Sequence of chain 1.A:
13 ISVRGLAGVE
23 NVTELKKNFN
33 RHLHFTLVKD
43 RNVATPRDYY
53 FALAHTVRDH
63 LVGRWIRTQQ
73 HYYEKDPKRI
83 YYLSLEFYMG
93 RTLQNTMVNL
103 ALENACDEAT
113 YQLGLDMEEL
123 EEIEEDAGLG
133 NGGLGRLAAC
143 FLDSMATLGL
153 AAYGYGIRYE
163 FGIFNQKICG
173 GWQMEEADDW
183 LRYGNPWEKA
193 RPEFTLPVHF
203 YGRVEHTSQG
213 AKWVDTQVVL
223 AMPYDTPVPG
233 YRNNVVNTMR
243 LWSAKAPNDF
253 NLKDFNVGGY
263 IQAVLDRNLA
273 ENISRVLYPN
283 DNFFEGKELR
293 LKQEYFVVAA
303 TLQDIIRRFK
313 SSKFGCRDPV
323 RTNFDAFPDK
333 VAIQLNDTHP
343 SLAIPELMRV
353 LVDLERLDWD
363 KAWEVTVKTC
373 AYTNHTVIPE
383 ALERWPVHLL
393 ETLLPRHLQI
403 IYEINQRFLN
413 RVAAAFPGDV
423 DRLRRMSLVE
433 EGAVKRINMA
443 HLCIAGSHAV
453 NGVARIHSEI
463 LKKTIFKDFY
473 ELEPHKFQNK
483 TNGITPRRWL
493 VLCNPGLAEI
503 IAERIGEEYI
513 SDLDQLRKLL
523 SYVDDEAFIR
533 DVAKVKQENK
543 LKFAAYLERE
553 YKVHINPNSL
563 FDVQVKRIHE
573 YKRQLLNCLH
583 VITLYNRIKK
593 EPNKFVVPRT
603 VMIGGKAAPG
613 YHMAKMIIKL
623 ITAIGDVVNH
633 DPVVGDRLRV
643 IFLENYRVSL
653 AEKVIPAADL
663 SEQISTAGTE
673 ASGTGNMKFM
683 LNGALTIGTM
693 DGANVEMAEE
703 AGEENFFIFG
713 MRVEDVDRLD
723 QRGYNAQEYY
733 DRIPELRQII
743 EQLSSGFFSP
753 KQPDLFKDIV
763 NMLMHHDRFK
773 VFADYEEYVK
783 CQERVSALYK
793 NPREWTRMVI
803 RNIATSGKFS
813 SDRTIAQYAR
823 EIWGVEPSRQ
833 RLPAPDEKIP

The protein below binds the small molecule below.
Small molecule (SMILES): OC[C@H]1O[C@H](O)[C@H](O)[C@@H](O)[C@@H]1O

Binding-site contacts:
Ligand atom C1 contacts residue ASN284 of chain 1.A at 4.0 Å.
Ligand atom O1 contacts residue GLY135 of chain 1.A at 3.3 Å.
Ligand atom C6 contacts residue HIS377 of chain 1.A at 3.6 Å.
Ligand atom O1 contacts residue LEU136 of chain 1.A at 3.4 Å (h-bond).
Ligand atom C4 contacts residue GLY675 of chain 1.A at 3.6 Å.
Ligand atom O5 contacts residue GLY135 of chain 1.A at 4.0 Å.
Ligand atom O4 contacts residue ASN484 of chain 1.A at 3.5 Å (h-bond).
Ligand atom O2 contacts residue HIS377 of chain 1.A at 4.1 Å.
Ligand atom C3 contacts residue GLU672 of chain 1.A at 3.5 Å.
Ligand atom C1 contacts residue HIS377 of chain 1.A at 4.1 Å.
Ligand atom O4 contacts residue THR676 of chain 1.A at 3.9 Å.
Ligand atom O6 contacts residue ASN484 of chain 1.A at 2.6 Å (h-bond).
Ligand atom C5 contacts residue HIS377 of chain 1.A at 4.2 Å.
Ligand atom O1 contacts residue ASN284 of chain 1.A at 3.9 Å.
Ligand atom O2 contacts residue TYR573 of chain 1.A at 3.2 Å (h-bond).
Ligand atom C2 contacts residue GLU672 of chain 1.A at 3.9 Å.
Ligand atom O4 contacts residue GLY675 of chain 1.A at 2.7 Å (h-bond).
Ligand atom O4 contacts residue SER674 of chain 1.A at 3.7 Å.
Ligand atom O6 contacts residue VAL455 of chain 1.A at 3.7 Å.
Ligand atom O6 contacts residue HIS377 of chain 1.A at 3.0 Å (h-bond).
Ligand atom O2 contacts residue ASN284 of chain 1.A at 2.9 Å (h-bond).
Ligand atom O3 contacts residue GLY675 of chain 1.A at 3.0 Å (h-bond).
Ligand atom O3 contacts residue GLU672 of chain 1.A at 2.8 Å (salt-bridge).
Ligand atom C6 contacts residue LEU136 of chain 1.A at 4.0 Å (hydrophobic).
Ligand atom O3 contacts residue ALA673 of chain 1.A at 3.5 Å (h-bond).
Ligand atom O3 contacts residue SER674 of chain 1.A at 3.1 Å (h-bond).
Ligand atom O5 contacts residue LEU136 of chain 1.A at 3.6 Å.
Ligand atom O6 contacts residue LEU139 of chain 1.A at 3.9 Å.
Ligand atom C2 contacts residue HIS377 of chain 1.A at 3.5 Å.
Ligand atom O2 contacts residue GLU672 of chain 1.A at 3.1 Å (salt-bridge).
Ligand atom C4 contacts residue ASN484 of chain 1.A at 4.0 Å.
Ligand atom C6 contacts residue ASN484 of chain 1.A at 3.3 Å.
Ligand atom C2 contacts residue ASN284 of chain 1.A at 4.0 Å.
Ligand atom C5 contacts residue GLY135 of chain 1.A at 3.6 Å.
Ligand atom C6 contacts residue GLY135 of chain 1.A at 3.6 Å.
Ligand atom C1 contacts residue LEU136 of chain 1.A at 4.0 Å (hydrophobic).
Ligand atom C3 contacts residue GLY675 of chain 1.A at 3.8 Å.
Ligand atom C5 contacts residue LEU136 of chain 1.A at 3.8 Å (hydrophobic).
Ligand atom O5 contacts residue HIS377 of chain 1.A at 3.6 Å.
Ligand atom C6 contacts residue LEU139 of chain 1.A at 4.1 Å (hydrophobic).